Sequence of chain 1.B:
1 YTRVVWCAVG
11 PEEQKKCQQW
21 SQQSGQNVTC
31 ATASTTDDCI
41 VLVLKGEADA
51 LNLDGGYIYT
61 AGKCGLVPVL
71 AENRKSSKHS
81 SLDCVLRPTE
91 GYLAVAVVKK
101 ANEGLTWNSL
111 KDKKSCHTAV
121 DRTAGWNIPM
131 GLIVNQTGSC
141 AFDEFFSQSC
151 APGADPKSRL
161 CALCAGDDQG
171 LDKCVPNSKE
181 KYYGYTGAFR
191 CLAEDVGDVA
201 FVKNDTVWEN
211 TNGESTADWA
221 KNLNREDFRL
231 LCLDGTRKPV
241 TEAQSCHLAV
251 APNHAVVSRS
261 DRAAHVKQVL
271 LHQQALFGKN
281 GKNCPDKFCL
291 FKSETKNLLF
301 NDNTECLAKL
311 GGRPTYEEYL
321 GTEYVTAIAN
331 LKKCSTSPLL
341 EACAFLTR

Binding-site contacts:
Ligand atom C2 contacts residue ASN204 of chain 1.B at 2.5 Å.
Ligand atom O3 contacts residue SER77 of chain 1.B at 4.1 Å.
Ligand atom C8 contacts residue GLU214 of chain 1.B at 3.9 Å.
Ligand atom O5 contacts residue ASP205 of chain 1.B at 3.5 Å.
Ligand atom O7 contacts residue ASN204 of chain 1.B at 4.1 Å.
Ligand atom O7 contacts residue GLN244 of chain 1.B at 4.3 Å.
Ligand atom O6 contacts residue SER76 of chain 1.B at 3.7 Å.
Ligand atom O5 contacts residue TRP208 of chain 1.B at 3.8 Å.
Ligand atom C1 contacts residue LYS75 of chain 1.B at 4.2 Å.
Ligand atom O4 contacts residue LYS75 of chain 1.B at 3.5 Å.
Ligand atom O4 contacts residue TRP208 of chain 1.B at 4.2 Å.
Ligand atom O5 contacts residue LYS75 of chain 1.B at 3.7 Å.
Ligand atom C7 contacts residue LEU93 of chain 1.B at 3.7 Å (hydrophobic).
Ligand atom C8 contacts residue LEU93 of chain 1.B at 3.7 Å (hydrophobic).
Ligand atom C7 contacts residue GLN244 of chain 1.B at 4.4 Å.
Ligand atom C7 contacts residue TRP208 of chain 1.B at 3.9 Å (hydrophobic).
Ligand atom O4 contacts residue SER80 of chain 1.B at 3.6 Å.
Ligand atom C5 contacts residue TRP208 of chain 1.B at 3.9 Å (hydrophobic).
Ligand atom C3 contacts residue ASN204 of chain 1.B at 3.7 Å.
Ligand atom O6 contacts residue ASP205 of chain 1.B at 3.8 Å.
Ligand atom C6 contacts residue TRP208 of chain 1.B at 4.5 Å (hydrophobic).
Ligand atom O6 contacts residue GLU209 of chain 1.B at 4.1 Å.
Ligand atom O7 contacts residue TRP208 of chain 1.B at 3.2 Å.
Ligand atom C1 contacts residue ASP205 of chain 1.B at 4.3 Å.
Ligand atom O2 contacts residue SER76 of chain 1.B at 3.5 Å (h-bond).
Ligand atom C4 contacts residue ASN204 of chain 1.B at 4.2 Å.
Ligand atom C8 contacts residue GLN244 of chain 1.B at 3.5 Å.
Ligand atom C5 contacts residue ASP205 of chain 1.B at 4.0 Å.
Ligand atom C1 contacts residue TRP208 of chain 1.B at 3.9 Å (hydrophobic).
Ligand atom C1 contacts residue ASN204 of chain 1.B at 1.4 Å.
Ligand atom C7 contacts residue ASN204 of chain 1.B at 3.8 Å.
Ligand atom O2 contacts residue SER77 of chain 1.B at 4.2 Å.
Ligand atom O5 contacts residue ASN204 of chain 1.B at 2.3 Å (h-bond).
Ligand atom C6 contacts residue ASP205 of chain 1.B at 3.3 Å.
Ligand atom O6 contacts residue TRP208 of chain 1.B at 3.5 Å.
Ligand atom O7 contacts residue LEU93 of chain 1.B at 3.6 Å.
Ligand atom C5 contacts residue SER76 of chain 1.B at 4.4 Å.
Ligand atom C5 contacts residue ASN204 of chain 1.B at 3.6 Å.
Ligand atom O6 contacts residue SER77 of chain 1.B at 3.3 Å.
Ligand atom N2 contacts residue ASN204 of chain 1.B at 2.9 Å (h-bond).

This protein binds this small molecule.
Small molecule (SMILES): CC(=O)N[C@H]1[C@H](O[C@H]2[C@H](O)[C@@H](NC(C)=O)CO[C@@H]2CO)O[C@H](CO)[C@@H](O[C@@H]2O[C@H](CO)[C@@H](O[C@H]3O[C@H](CO)[C@@H](O)[C@H](O)[C@@H]3O)[C@H](O)[C@@H]2O)[C@@H]1O